Sequence of chain 1.F:
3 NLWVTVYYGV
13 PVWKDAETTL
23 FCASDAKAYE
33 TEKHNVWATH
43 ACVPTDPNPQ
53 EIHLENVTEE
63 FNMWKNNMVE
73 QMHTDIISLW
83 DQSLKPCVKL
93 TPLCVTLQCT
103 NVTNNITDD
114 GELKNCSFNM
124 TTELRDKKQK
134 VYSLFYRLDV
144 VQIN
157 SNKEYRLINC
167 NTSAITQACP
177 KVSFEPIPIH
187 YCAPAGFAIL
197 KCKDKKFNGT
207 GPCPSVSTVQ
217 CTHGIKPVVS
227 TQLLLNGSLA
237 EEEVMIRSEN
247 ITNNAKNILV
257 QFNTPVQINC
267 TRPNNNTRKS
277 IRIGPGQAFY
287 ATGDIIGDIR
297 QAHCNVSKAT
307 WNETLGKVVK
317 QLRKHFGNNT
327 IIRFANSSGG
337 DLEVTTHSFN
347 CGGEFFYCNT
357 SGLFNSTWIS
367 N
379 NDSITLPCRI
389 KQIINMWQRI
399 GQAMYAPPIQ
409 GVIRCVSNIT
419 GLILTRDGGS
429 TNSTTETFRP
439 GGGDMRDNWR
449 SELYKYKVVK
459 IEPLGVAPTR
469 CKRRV

Binding-site contacts:
Ligand atom O6 contacts residue ILE407 of chain 1.F at 3.6 Å.
Ligand atom O6 contacts residue CYS347 of chain 1.F at 3.8 Å.
Ligand atom C3 contacts residue VAL414 of chain 1.F at 3.4 Å (hydrophobic).
Ligand atom O6 contacts residue CYS413 of chain 1.F at 3.3 Å.
Ligand atom N2 contacts residue ASN232 of chain 1.F at 3.0 Å (h-bond).
Ligand atom C6 contacts residue GLY348 of chain 1.F at 3.8 Å.
Ligand atom C8 contacts residue LEU231 of chain 1.F at 3.7 Å (hydrophobic).
Ligand atom C1 contacts residue SER415 of chain 1.F at 3.9 Å.
Ligand atom C4 contacts residue VAL414 of chain 1.F at 3.5 Å (hydrophobic).
Ligand atom C4 contacts residue ASN232 of chain 1.F at 4.2 Å.
Ligand atom C3 contacts residue ASN232 of chain 1.F at 3.8 Å.
Ligand atom C6 contacts residue VAL414 of chain 1.F at 4.3 Å (hydrophobic).
Ligand atom O7 contacts residue ASN232 of chain 1.F at 3.1 Å (h-bond).
Ligand atom C1 contacts residue VAL414 of chain 1.F at 4.2 Å (hydrophobic).
Ligand atom C6 contacts residue GLN408 of chain 1.F at 3.6 Å.
Ligand atom C8 contacts residue SER415 of chain 1.F at 3.6 Å.
Ligand atom O3 contacts residue VAL414 of chain 1.F at 4.3 Å.
Ligand atom O6 contacts residue GLN408 of chain 1.F at 3.8 Å.
Ligand atom O3 contacts residue SER415 of chain 1.F at 3.7 Å.
Ligand atom O3 contacts residue LYS35 of chain 1.F at 4.1 Å.
Ligand atom C6 contacts residue CYS413 of chain 1.F at 3.9 Å (hydrophobic).
Ligand atom C3 contacts residue SER415 of chain 1.F at 3.4 Å.
Ligand atom C7 contacts residue ASN232 of chain 1.F at 3.2 Å.
Ligand atom O5 contacts residue ASN232 of chain 1.F at 2.3 Å (h-bond).
Ligand atom C2 contacts residue VAL414 of chain 1.F at 4.4 Å (hydrophobic).
Ligand atom O5 contacts residue CYS413 of chain 1.F at 4.0 Å.
Ligand atom O7 contacts residue PRO182 of chain 1.F at 4.3 Å.
Ligand atom O5 contacts residue VAL414 of chain 1.F at 4.2 Å.
Ligand atom O4 contacts residue VAL414 of chain 1.F at 3.2 Å (h-bond).
Ligand atom C5 contacts residue ASN232 of chain 1.F at 3.6 Å.
Ligand atom C5 contacts residue VAL414 of chain 1.F at 3.3 Å (hydrophobic).
Ligand atom O6 contacts residue GLY348 of chain 1.F at 3.1 Å (h-bond).
Ligand atom C8 contacts residue ASN346 of chain 1.F at 3.9 Å.
Ligand atom C1 contacts residue ASN232 of chain 1.F at 1.4 Å.
Ligand atom C7 contacts residue SER415 of chain 1.F at 3.5 Å.
Ligand atom O3 contacts residue CYS413 of chain 1.F at 4.1 Å.
Ligand atom N2 contacts residue SER415 of chain 1.F at 2.5 Å (h-bond).
Ligand atom C6 contacts residue ILE407 of chain 1.F at 4.3 Å (hydrophobic).
Ligand atom C2 contacts residue SER415 of chain 1.F at 3.4 Å.
Ligand atom C2 contacts residue ASN232 of chain 1.F at 2.5 Å.

This small molecule binds to this protein.
Small molecule (SMILES): CC(=O)N[C@H]1[C@H](O[C@H]2[C@H](O)[C@@H](NC(C)=O)CO[C@@H]2CO)O[C@H](CO)[C@@H](O[C@@H]2O[C@H](CO[C@H]3O[C@H](CO[C@H]4O[C@H](CO)[C@@H](O)[C@H](O)[C@@H]4O)[C@@H](O)[C@H](O)[C@@H]3O)[C@@H](O)[C@H](O[C@H]3O[C@H](CO)[C@@H](O)[C@H](O)[C@@H]3O[C@H]3O[C@H](CO)[C@@H](O)[C@H](O)[C@@H]3O)[C@@H]2O)[C@@H]1O